The small molecule below binds the protein below.
Small molecule (SMILES): O=S(=O)(Oc1ccc(Br)cc1)[C@@H]1C[C@@H]2O[C@H]1C(c1ccc(O)cc1)=C2c1ccc(O)cc1

Sequence of chain 1.A:
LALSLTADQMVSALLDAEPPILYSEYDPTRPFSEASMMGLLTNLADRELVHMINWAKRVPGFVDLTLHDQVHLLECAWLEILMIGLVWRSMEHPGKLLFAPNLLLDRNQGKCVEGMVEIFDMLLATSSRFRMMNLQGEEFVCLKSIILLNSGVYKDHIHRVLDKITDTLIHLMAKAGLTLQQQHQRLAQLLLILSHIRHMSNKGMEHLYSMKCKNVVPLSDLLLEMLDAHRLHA

Binding-site contacts:
Ligand atom C20 contacts residue LEU225 of chain 1.A at 3.6 Å (hydrophobic).
Ligand atom C07 contacts residue PHE104 of chain 1.A at 3.8 Å (hydrophobic).
Ligand atom C23 contacts residue HIS224 of chain 1.A at 3.4 Å.
Ligand atom O06 contacts residue GLY221 of chain 1.A at 3.2 Å.
Ligand atom C23 contacts residue GLY120 of chain 1.A at 3.8 Å.
Ligand atom BR1 contacts residue MET121 of chain 1.A at 3.8 Å.
Ligand atom BR1 contacts residue GLU119 of chain 1.A at 3.0 Å.
Ligand atom C02 contacts residue LEU87 of chain 1.A at 3.4 Å (hydrophobic).
Ligand atom C21 contacts residue VAL118 of chain 1.A at 3.9 Å (hydrophobic).
Ligand atom O01 contacts residue ARG94 of chain 1.A at 3.5 Å (salt-bridge).
Ligand atom O01 contacts residue GLU53 of chain 1.A at 2.4 Å (salt-bridge).
Ligand atom C06 contacts residue GLU53 of chain 1.A at 3.4 Å.
Ligand atom C19 contacts residue LEU225 of chain 1.A at 3.9 Å (hydrophobic).
Ligand atom C24 contacts residue ILE124 of chain 1.A at 3.5 Å (hydrophobic).
Ligand atom C15 contacts residue LEU46 of chain 1.A at 3.6 Å (hydrophobic).
Ligand atom C12 contacts residue ALA50 of chain 1.A at 3.5 Å (hydrophobic).
Ligand atom C14 contacts residue LEU225 of chain 1.A at 3.8 Å (hydrophobic).
Ligand atom O06 contacts residue MET88 of chain 1.A at 3.3 Å.
Ligand atom BR1 contacts residue VAL118 of chain 1.A at 3.6 Å.
Ligand atom BR1 contacts residue GLY120 of chain 1.A at 3.6 Å.
Ligand atom C22 contacts residue HIS224 of chain 1.A at 3.6 Å.
Ligand atom O02 contacts residue LEU240 of chain 1.A at 3.1 Å.
Ligand atom C01 contacts residue GLU53 of chain 1.A at 3.3 Å.
Ligand atom O03 contacts residue PHE104 of chain 1.A at 3.8 Å.
Ligand atom BR1 contacts residue HIS224 of chain 1.A at 3.9 Å.
Ligand atom O01 contacts residue LEU87 of chain 1.A at 3.7 Å.
Ligand atom O02 contacts residue THR47 of chain 1.A at 3.2 Å (h-bond).
Ligand atom C03 contacts residue LEU91 of chain 1.A at 3.9 Å (hydrophobic).
Ligand atom O06 contacts residue ILE124 of chain 1.A at 3.5 Å.
Ligand atom C23 contacts residue ILE124 of chain 1.A at 3.8 Å (hydrophobic).
Ligand atom O04 contacts residue LEU225 of chain 1.A at 3.7 Å.
Ligand atom O05 contacts residue ILE124 of chain 1.A at 3.8 Å.
Ligand atom C17 contacts residue MET88 of chain 1.A at 3.9 Å (hydrophobic).
Ligand atom C23 contacts residue MET121 of chain 1.A at 3.8 Å (hydrophobic).
Ligand atom C16 contacts residue PHE104 of chain 1.A at 3.5 Å (hydrophobic).
Ligand atom O05 contacts residue MET121 of chain 1.A at 3.5 Å.
Ligand atom C14 contacts residue LEU46 of chain 1.A at 3.9 Å (hydrophobic).
Ligand atom C22 contacts residue MET121 of chain 1.A at 3.9 Å (hydrophobic).
Ligand atom C04 contacts residue PHE104 of chain 1.A at 3.8 Å (hydrophobic).
Ligand atom O03 contacts residue LEU46 of chain 1.A at 3.9 Å.